Binding-site contacts:
Ligand atom O5 contacts residue NAG1 of chain 1.F at 3.9 Å.
Ligand atom C3 contacts residue NAG1 of chain 1.F at 3.2 Å.
Ligand atom O2 contacts residue MAN4 of chain 1.F at 3.5 Å (h-bond).
Ligand atom C5 contacts residue NAG1 of chain 1.F at 4.4 Å.
Ligand atom O3 contacts residue NAG1 of chain 1.F at 2.9 Å (h-bond).
Ligand atom C2 contacts residue NAG1 of chain 1.F at 2.7 Å.
Ligand atom O4 contacts residue NAG1 of chain 1.F at 2.9 Å (h-bond).
Ligand atom O5 contacts residue NAG2 of chain 1.F at 3.7 Å.
Ligand atom C1 contacts residue MAN4 of chain 1.F at 3.3 Å.
Ligand atom C2 contacts residue NAG2 of chain 1.F at 3.8 Å.
Ligand atom O2 contacts residue NAG1 of chain 1.F at 3.6 Å (h-bond).
Ligand atom C1 contacts residue NAG2 of chain 1.F at 2.9 Å.
Ligand atom C4 contacts residue NAG1 of chain 1.F at 3.6 Å.
Ligand atom O2 contacts residue NAG2 of chain 1.F at 3.4 Å.
Ligand atom C2 contacts residue MAN4 of chain 1.F at 4.0 Å.
Ligand atom C1 contacts residue NAG1 of chain 1.F at 3.5 Å.

The protein below binds the small molecule below.
Small molecule (SMILES): C[C@@H]1O[C@@H](O)[C@@H](O)[C@H](O)[C@@H]1O